A protein and the small-molecule ligand that binds it are described below.
Small molecule (SMILES): CC(C)C[C@H](N)C(=O)O

Binding-site contacts:
Ligand atom CD1 contacts residue GLU451 of chain 1.A at 3.6 Å.
Ligand atom O contacts residue THR374 of chain 1.A at 2.7 Å (h-bond).
Ligand atom C contacts residue THR374 of chain 1.A at 3.5 Å.
Ligand atom N contacts residue THR377 of chain 1.A at 3.2 Å (h-bond).
Ligand atom C contacts residue TYR375 of chain 1.A at 3.7 Å (hydrophobic).
Ligand atom O contacts residue HIS454 of chain 1.A at 4.4 Å.
Ligand atom CG contacts residue HIS454 of chain 1.A at 4.4 Å.
Ligand atom N contacts residue GLU451 of chain 1.A at 3.0 Å (salt-bridge).
Ligand atom CD2 contacts residue HIS454 of chain 1.A at 3.9 Å.
Ligand atom CB contacts residue HIS454 of chain 1.A at 3.4 Å.
Ligand atom CD2 contacts residue TRP444 of chain 1.A at 4.1 Å (hydrophobic).
Ligand atom CD1 contacts residue TRP444 of chain 1.A at 4.0 Å (hydrophobic).
Ligand atom C contacts residue ASN376 of chain 1.A at 4.2 Å.
Ligand atom CG contacts residue ARG390 of chain 1.A at 4.4 Å.
Ligand atom OXT contacts residue THR386 of chain 1.A at 4.4 Å.
Ligand atom CA contacts residue THR386 of chain 1.A at 4.2 Å.
Ligand atom O contacts residue THR386 of chain 1.A at 2.5 Å (h-bond).
Ligand atom O contacts residue ARG390 of chain 1.A at 3.5 Å (salt-bridge).
Ligand atom CD1 contacts residue LEU389 of chain 1.A at 4.0 Å (hydrophobic).
Ligand atom O contacts residue TYR375 of chain 1.A at 3.9 Å.
Ligand atom CD2 contacts residue VAL455 of chain 1.A at 4.0 Å (hydrophobic).
Ligand atom C contacts residue THR386 of chain 1.A at 3.6 Å.
Ligand atom CG contacts residue LEU389 of chain 1.A at 4.4 Å (hydrophobic).
Ligand atom C contacts residue THR377 of chain 1.A at 3.4 Å.
Ligand atom CA contacts residue THR377 of chain 1.A at 3.2 Å.
Ligand atom N contacts residue HIS454 of chain 1.A at 4.5 Å.
Ligand atom OXT contacts residue TYR375 of chain 1.A at 2.7 Å (h-bond).
Ligand atom OXT contacts residue THR377 of chain 1.A at 3.6 Å.
Ligand atom C contacts residue HIS454 of chain 1.A at 4.3 Å.
Ligand atom N contacts residue ARG448 of chain 1.A at 4.5 Å.
Ligand atom CA contacts residue HIS454 of chain 1.A at 4.3 Å.
Ligand atom OXT contacts residue THR374 of chain 1.A at 3.4 Å (h-bond).
Ligand atom CB contacts residue ARG390 of chain 1.A at 4.3 Å.
Ligand atom OXT contacts residue ASN376 of chain 1.A at 3.4 Å (h-bond).
Ligand atom O contacts residue ASN376 of chain 1.A at 4.2 Å.
Ligand atom CA contacts residue GLU451 of chain 1.A at 4.0 Å.
Ligand atom CD2 contacts residue GLU451 of chain 1.A at 3.9 Å.
Ligand atom O contacts residue LEU373 of chain 1.A at 4.3 Å.
Ligand atom O contacts residue THR377 of chain 1.A at 4.0 Å.
Ligand atom CD1 contacts residue PHE447 of chain 1.A at 4.3 Å (hydrophobic).

Sequence of chain 1.A:
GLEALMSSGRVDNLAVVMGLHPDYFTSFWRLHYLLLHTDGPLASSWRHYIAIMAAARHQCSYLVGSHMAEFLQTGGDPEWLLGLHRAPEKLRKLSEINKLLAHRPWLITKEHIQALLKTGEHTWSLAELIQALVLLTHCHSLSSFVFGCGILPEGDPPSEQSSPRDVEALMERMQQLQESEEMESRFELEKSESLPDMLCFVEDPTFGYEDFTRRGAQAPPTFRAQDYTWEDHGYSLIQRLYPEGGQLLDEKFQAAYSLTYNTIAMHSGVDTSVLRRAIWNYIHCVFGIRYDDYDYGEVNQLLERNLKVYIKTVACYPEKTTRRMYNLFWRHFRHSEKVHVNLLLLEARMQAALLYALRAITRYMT